This protein binds this small molecule.
Small molecule (SMILES): CC(=O)N[C@@H]1[C@@H](O)[C@H](O)[C@@H](CO)O[C@H]1O

Binding-site contacts:
Ligand atom C1 contacts residue ASN315 of chain 44.E at 1.4 Å.
Ligand atom O7 contacts residue ASN315 of chain 44.E at 4.2 Å.
Ligand atom O5 contacts residue ASN315 of chain 44.E at 2.4 Å (h-bond).
Ligand atom O5 contacts residue THR313 of chain 44.E at 4.3 Å.
Ligand atom C1 contacts residue VAL314 of chain 44.E at 4.4 Å (hydrophobic).
Ligand atom C8 contacts residue ASN315 of chain 44.E at 3.5 Å.
Ligand atom O5 contacts residue VAL314 of chain 44.E at 3.8 Å.
Ligand atom C5 contacts residue ASN315 of chain 44.E at 3.7 Å.
Ligand atom C4 contacts residue ASN315 of chain 44.E at 4.3 Å.
Ligand atom C6 contacts residue THR313 of chain 44.E at 4.5 Å.
Ligand atom N2 contacts residue ASN315 of chain 44.E at 2.8 Å (h-bond).
Ligand atom C2 contacts residue ASN315 of chain 44.E at 2.5 Å.
Ligand atom C8 contacts residue ILE281 of chain 44.E at 4.5 Å (hydrophobic).
Ligand atom C3 contacts residue ASN315 of chain 44.E at 3.8 Å.
Ligand atom C7 contacts residue ASN315 of chain 44.E at 3.3 Å.
Ligand atom C6 contacts residue ASN315 of chain 44.E at 4.5 Å.

Sequence of chain 44.E:
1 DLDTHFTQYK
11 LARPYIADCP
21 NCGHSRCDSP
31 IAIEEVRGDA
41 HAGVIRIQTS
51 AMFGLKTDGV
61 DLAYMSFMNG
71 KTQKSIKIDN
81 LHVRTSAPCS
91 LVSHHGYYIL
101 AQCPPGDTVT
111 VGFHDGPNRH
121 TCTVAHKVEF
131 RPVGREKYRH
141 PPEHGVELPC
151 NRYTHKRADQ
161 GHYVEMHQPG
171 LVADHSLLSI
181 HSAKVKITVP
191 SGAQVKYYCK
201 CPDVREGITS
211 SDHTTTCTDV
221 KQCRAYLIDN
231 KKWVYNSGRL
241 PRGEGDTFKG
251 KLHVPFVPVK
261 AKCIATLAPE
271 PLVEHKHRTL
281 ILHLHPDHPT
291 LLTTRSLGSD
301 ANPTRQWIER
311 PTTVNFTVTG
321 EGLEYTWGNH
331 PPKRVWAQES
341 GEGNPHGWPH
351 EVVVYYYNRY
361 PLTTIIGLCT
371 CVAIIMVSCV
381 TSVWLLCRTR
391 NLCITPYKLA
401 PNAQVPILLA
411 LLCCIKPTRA